Binding-site contacts:
Ligand atom O4 contacts residue ASP96 of chain 1.B at 3.5 Å.
Ligand atom C5 contacts residue ASP96 of chain 1.B at 4.4 Å.
Ligand atom C3 contacts residue SER24 of chain 1.B at 4.0 Å.
Ligand atom O2 contacts residue HIS33 of chain 1.B at 4.1 Å.
Ligand atom C3 contacts residue ALA2 of chain 1.B at 4.4 Å (hydrophobic).
Ligand atom C3 contacts residue ASP94 of chain 1.B at 3.7 Å.
Ligand atom O2 contacts residue THR26 of chain 1.B at 3.7 Å.
Ligand atom O4 contacts residue ALA2 of chain 1.B at 4.2 Å.
Ligand atom C2 contacts residue SER24 of chain 1.B at 3.8 Å.
Ligand atom O4 contacts residue THR26 of chain 1.B at 4.1 Å.
Ligand atom C4 contacts residue ASP96 of chain 1.B at 3.9 Å.
Ligand atom C6 contacts residue ASP96 of chain 1.B at 3.5 Å.
Ligand atom O3 contacts residue ASP94 of chain 1.B at 2.6 Å (salt-bridge).
Ligand atom C3 contacts residue HIS33 of chain 1.B at 3.6 Å.
Ligand atom C1 contacts residue GLY27 of chain 1.B at 3.9 Å.
Ligand atom C2 contacts residue ASP94 of chain 1.B at 4.5 Å.
Ligand atom C2 contacts residue THR26 of chain 1.B at 2.5 Å.
Ligand atom O5 contacts residue THR26 of chain 1.B at 2.4 Å (h-bond).
Ligand atom C4 contacts residue ASP94 of chain 1.B at 3.9 Å.
Ligand atom C1 contacts residue SER24 of chain 1.B at 4.0 Å.
Ligand atom O3 contacts residue SER24 of chain 1.B at 4.5 Å.
Ligand atom O2 contacts residue ASP94 of chain 1.B at 4.1 Å.
Ligand atom O3 contacts residue THR26 of chain 1.B at 4.1 Å.
Ligand atom C5 contacts residue THR26 of chain 1.B at 2.9 Å.
Ligand atom C2 contacts residue HIS33 of chain 1.B at 3.8 Å.
Ligand atom C6 contacts residue THR26 of chain 1.B at 4.3 Å.
Ligand atom O4 contacts residue ASP94 of chain 1.B at 4.1 Å.
Ligand atom O3 contacts residue HIS33 of chain 1.B at 2.6 Å.
Ligand atom C3 contacts residue THR26 of chain 1.B at 2.8 Å.
Ligand atom C1 contacts residue THR26 of chain 1.B at 1.4 Å.
Ligand atom C4 contacts residue THR26 of chain 1.B at 3.4 Å.

Sequence of chain 1.B:
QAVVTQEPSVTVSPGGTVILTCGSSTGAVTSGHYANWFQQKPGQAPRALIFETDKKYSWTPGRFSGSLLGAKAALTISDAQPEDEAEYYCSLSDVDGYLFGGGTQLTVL

This protein binds this small molecule.
Small molecule (SMILES): OC[C@H]1O[C@H](O)[C@@H](O)[C@@H](O)[C@@H]1O